Sequence of chain 1.A:
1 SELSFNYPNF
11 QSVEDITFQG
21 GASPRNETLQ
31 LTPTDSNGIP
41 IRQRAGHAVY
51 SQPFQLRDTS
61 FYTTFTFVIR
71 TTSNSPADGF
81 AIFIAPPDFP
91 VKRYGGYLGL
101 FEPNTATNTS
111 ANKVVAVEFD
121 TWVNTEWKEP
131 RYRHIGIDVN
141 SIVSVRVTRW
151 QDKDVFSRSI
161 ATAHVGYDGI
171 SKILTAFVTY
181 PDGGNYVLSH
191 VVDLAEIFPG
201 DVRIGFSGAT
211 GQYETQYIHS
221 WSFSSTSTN

Sequence of chain 1.C:
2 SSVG

Binding-site contacts:
Ligand atom C8 contacts residue EDO1 of chain 1.K at 3.8 Å.
Ligand atom N2 contacts residue ASN124 of chain 1.A at 3.5 Å (h-bond).
Ligand atom C8 contacts residue TRP127 of chain 1.A at 3.8 Å (hydrophobic).
Ligand atom O7 contacts residue GLY96 of chain 1.A at 2.9 Å (h-bond).
Ligand atom C1 contacts residue VAL4 of chain 1.C at 3.8 Å (hydrophobic).
Ligand atom O3 contacts residue GLY95 of chain 1.A at 3.8 Å.
Ligand atom O5 contacts residue SER3 of chain 1.C at 2.4 Å (h-bond).
Ligand atom C5 contacts residue TRP122 of chain 1.A at 3.6 Å (hydrophobic).
Ligand atom C6 contacts residue TRP122 of chain 1.A at 3.9 Å (hydrophobic).
Ligand atom C3 contacts residue ASP78 of chain 1.A at 3.6 Å.
Ligand atom O3 contacts residue ASN124 of chain 1.A at 2.8 Å (h-bond).
Ligand atom C7 contacts residue VAL4 of chain 1.C at 3.5 Å (hydrophobic).
Ligand atom C4 contacts residue TRP122 of chain 1.A at 3.7 Å (hydrophobic).
Ligand atom O4 contacts residue GLY95 of chain 1.A at 3.9 Å.
Ligand atom N2 contacts residue SER3 of chain 1.C at 2.7 Å (h-bond).
Ligand atom C4 contacts residue SER3 of chain 1.C at 3.5 Å.
Ligand atom O6 contacts residue GLN212 of chain 1.A at 3.5 Å (h-bond).
Ligand atom O7 contacts residue GLY95 of chain 1.A at 3.7 Å.
Ligand atom C8 contacts residue VAL4 of chain 1.C at 3.6 Å (hydrophobic).
Ligand atom C3 contacts residue ASN124 of chain 1.A at 3.4 Å.
Ligand atom C2 contacts residue SER3 of chain 1.C at 2.4 Å.
Ligand atom O4 contacts residue GLY211 of chain 1.A at 3.5 Å.
Ligand atom C3 contacts residue SER3 of chain 1.C at 2.9 Å.
Ligand atom O3 contacts residue ASP78 of chain 1.A at 2.7 Å (salt-bridge).
Ligand atom O3 contacts residue GLY96 of chain 1.A at 2.9 Å (h-bond).
Ligand atom O3 contacts residue TRP122 of chain 1.A at 3.7 Å.
Ligand atom C5 contacts residue SER3 of chain 1.C at 2.8 Å.
Ligand atom C7 contacts residue GLU126 of chain 1.A at 3.6 Å.
Ligand atom C7 contacts residue ASN124 of chain 1.A at 3.7 Å.
Ligand atom O6 contacts residue TRP122 of chain 1.A at 3.8 Å.
Ligand atom C7 contacts residue GLY96 of chain 1.A at 3.8 Å.
Ligand atom N2 contacts residue GLU126 of chain 1.A at 3.0 Å (salt-bridge).
Ligand atom C4 contacts residue ASP78 of chain 1.A at 3.5 Å.
Ligand atom C3 contacts residue TRP122 of chain 1.A at 3.5 Å (hydrophobic).
Ligand atom C8 contacts residue TYR97 of chain 1.A at 3.8 Å (hydrophobic).
Ligand atom C8 contacts residue GLU126 of chain 1.A at 3.3 Å.
Ligand atom O4 contacts residue ASP78 of chain 1.A at 2.6 Å (salt-bridge).
Ligand atom N2 contacts residue VAL4 of chain 1.C at 3.8 Å.
Ligand atom C1 contacts residue SER3 of chain 1.C at 1.5 Å.
Ligand atom O4 contacts residue ALA77 of chain 1.A at 3.9 Å.

The small molecule below binds the protein below.
Small molecule (SMILES): CC(=O)N[C@@H]1[C@@H](O)[C@@H](O)[C@@H](CO)O[C@@H]1O